Binding-site contacts:
Ligand atom C6 contacts residue LEU85 of chain 1.B at 4.5 Å (hydrophobic).
Ligand atom C2 contacts residue THR54 of chain 1.B at 3.9 Å.
Ligand atom C6 contacts residue THR88 of chain 1.B at 3.4 Å.
Ligand atom C5 contacts residue LEU85 of chain 1.B at 3.9 Å (hydrophobic).
Ligand atom C3 contacts residue ILE78 of chain 1.B at 4.1 Å (hydrophobic).
Ligand atom C5 contacts residue THR88 of chain 1.B at 3.2 Å.
Ligand atom O2 contacts residue ILE80 of chain 1.B at 4.1 Å.
Ligand atom C3 contacts residue THR58 of chain 1.B at 3.8 Å.
Ligand atom C6 contacts residue SER84 of chain 1.B at 3.7 Å.
Ligand atom C1' contacts residue ILE80 of chain 1.B at 4.2 Å (hydrophobic).
Ligand atom C3 contacts residue THR54 of chain 1.B at 3.7 Å.
Ligand atom C6 contacts residue ILE80 of chain 1.B at 3.4 Å (hydrophobic).
Ligand atom C4 contacts residue THR58 of chain 1.B at 2.8 Å.
Ligand atom C4 contacts residue THR88 of chain 1.B at 4.2 Å.
Ligand atom C1 contacts residue ILE80 of chain 1.B at 3.6 Å (hydrophobic).
Ligand atom C1 contacts residue THR54 of chain 1.B at 3.7 Å.
Ligand atom C2 contacts residue ILE80 of chain 1.B at 4.0 Å (hydrophobic).
Ligand atom C5 contacts residue ILE80 of chain 1.B at 3.6 Å (hydrophobic).
Ligand atom C5 contacts residue SER84 of chain 1.B at 4.3 Å.
Ligand atom C3 contacts residue VAL57 of chain 1.B at 4.0 Å (hydrophobic).
Ligand atom C4 contacts residue LEU85 of chain 1.B at 4.4 Å (hydrophobic).
Ligand atom O2 contacts residue ARG36 of chain 2.B at 4.2 Å.
Ligand atom C6 contacts residue THR54 of chain 1.B at 3.4 Å.
Ligand atom C1' contacts residue SER84 of chain 1.B at 4.5 Å.
Ligand atom C4 contacts residue THR54 of chain 1.B at 3.3 Å.
Ligand atom C3 contacts residue ILE80 of chain 1.B at 4.2 Å (hydrophobic).
Ligand atom C4 contacts residue ILE80 of chain 1.B at 4.0 Å (hydrophobic).
Ligand atom O2' contacts residue SER84 of chain 1.B at 4.0 Å.
Ligand atom O1' contacts residue ILE80 of chain 1.B at 3.9 Å.
Ligand atom C5 contacts residue THR58 of chain 1.B at 3.5 Å.
Ligand atom C4 contacts residue ILE78 of chain 1.B at 4.0 Å (hydrophobic).
Ligand atom C5 contacts residue THR54 of chain 1.B at 3.1 Å.

Sequence of chain 2.B:
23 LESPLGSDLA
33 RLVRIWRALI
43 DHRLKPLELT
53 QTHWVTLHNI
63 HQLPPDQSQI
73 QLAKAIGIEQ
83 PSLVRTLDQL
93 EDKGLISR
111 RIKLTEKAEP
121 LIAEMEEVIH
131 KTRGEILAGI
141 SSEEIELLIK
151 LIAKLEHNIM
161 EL

A small-molecule ligand and the protein it binds are described below.
Small molecule (SMILES): O=C(O)c1ccccc1O

Sequence of chain 1.B:
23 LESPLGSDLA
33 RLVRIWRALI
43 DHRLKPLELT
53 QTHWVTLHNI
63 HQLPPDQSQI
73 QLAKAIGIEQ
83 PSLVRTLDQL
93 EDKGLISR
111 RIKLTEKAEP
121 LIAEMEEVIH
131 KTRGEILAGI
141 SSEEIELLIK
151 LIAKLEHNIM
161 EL